The small molecule below binds the protein below.
Small molecule (SMILES): CC(=O)N[C@H]1[C@H](O[C@H]2[C@H](O)[C@@H](NC(C)=O)CO[C@@H]2CO)O[C@H](CO)[C@@H](O)[C@@H]1O

Binding-site contacts:
Ligand atom C3 contacts residue ASN202 of chain 1.N at 3.8 Å.
Ligand atom C8 contacts residue NAG1 of chain 1.BA at 3.8 Å.
Ligand atom C8 contacts residue PRO206 of chain 1.N at 4.5 Å (hydrophobic).
Ligand atom C1 contacts residue THR204 of chain 1.N at 3.8 Å.
Ligand atom C1 contacts residue ASN202 of chain 1.N at 1.4 Å.
Ligand atom O5 contacts residue ASN202 of chain 1.N at 2.3 Å (h-bond).
Ligand atom C8 contacts residue SER242 of chain 1.N at 3.6 Å.
Ligand atom N2 contacts residue NAG1 of chain 1.BA at 4.4 Å.
Ligand atom O5 contacts residue THR204 of chain 1.N at 4.5 Å.
Ligand atom C5 contacts residue ASN202 of chain 1.N at 3.6 Å.
Ligand atom N2 contacts residue ASN202 of chain 1.N at 2.9 Å (h-bond).
Ligand atom C4 contacts residue ASN202 of chain 1.N at 4.2 Å.
Ligand atom C7 contacts residue ASN202 of chain 1.N at 3.3 Å.
Ligand atom C8 contacts residue ASN202 of chain 1.N at 4.5 Å.
Ligand atom C7 contacts residue NAG1 of chain 1.BA at 4.4 Å.
Ligand atom O7 contacts residue ASN202 of chain 1.N at 3.2 Å (h-bond).
Ligand atom C2 contacts residue ASN202 of chain 1.N at 2.5 Å.
Ligand atom N2 contacts residue THR204 of chain 1.N at 4.5 Å.
Ligand atom C8 contacts residue GLU243 of chain 1.N at 3.7 Å.

Sequence of chain 1.N:
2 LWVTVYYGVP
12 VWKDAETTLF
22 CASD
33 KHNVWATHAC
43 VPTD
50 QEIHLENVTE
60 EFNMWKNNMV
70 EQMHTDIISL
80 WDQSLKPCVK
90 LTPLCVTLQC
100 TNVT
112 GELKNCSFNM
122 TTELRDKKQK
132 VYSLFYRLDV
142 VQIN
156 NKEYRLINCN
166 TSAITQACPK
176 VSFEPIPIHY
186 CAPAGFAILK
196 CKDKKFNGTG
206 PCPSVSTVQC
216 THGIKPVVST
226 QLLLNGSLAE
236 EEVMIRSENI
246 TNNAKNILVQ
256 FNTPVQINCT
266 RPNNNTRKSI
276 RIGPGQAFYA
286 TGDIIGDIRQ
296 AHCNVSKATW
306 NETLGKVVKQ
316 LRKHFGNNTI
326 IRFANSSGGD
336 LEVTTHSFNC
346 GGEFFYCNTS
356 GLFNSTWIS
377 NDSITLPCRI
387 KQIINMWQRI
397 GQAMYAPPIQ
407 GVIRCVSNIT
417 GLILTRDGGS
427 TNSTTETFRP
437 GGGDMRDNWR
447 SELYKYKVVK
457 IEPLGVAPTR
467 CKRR